Sequence of chain 1.A:
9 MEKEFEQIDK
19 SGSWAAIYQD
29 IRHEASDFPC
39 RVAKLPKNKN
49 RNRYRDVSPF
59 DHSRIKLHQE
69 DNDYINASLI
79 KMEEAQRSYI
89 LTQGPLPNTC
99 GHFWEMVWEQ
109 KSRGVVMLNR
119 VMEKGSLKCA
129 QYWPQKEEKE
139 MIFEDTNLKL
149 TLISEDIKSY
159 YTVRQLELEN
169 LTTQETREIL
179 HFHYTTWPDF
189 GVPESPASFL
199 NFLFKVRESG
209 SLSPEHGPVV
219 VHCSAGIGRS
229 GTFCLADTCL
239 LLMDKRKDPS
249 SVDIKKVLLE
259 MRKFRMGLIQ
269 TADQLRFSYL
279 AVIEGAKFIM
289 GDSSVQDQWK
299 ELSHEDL

The protein below binds the small molecule below.
Small molecule (SMILES): NC(=O)[C@H](Cc1ccc([C@@H]2CC(=O)NS2(=O)=O)cc1)NC(=O)[C@H](Cc1ccccc1)NC(=O)c1ccccc1

Binding-site contacts:
Ligand atom C30 contacts residue ASP54 of chain 1.A at 3.5 Å.
Ligand atom C3 contacts residue PHE188 of chain 1.A at 3.4 Å (hydrophobic).
Ligand atom O6 contacts residue SER222 of chain 1.A at 2.8 Å (h-bond).
Ligand atom C4 contacts residue ASP54 of chain 1.A at 3.7 Å.
Ligand atom C47 contacts residue ASP54 of chain 1.A at 3.5 Å.
Ligand atom C11 contacts residue PHE188 of chain 1.A at 3.4 Å (hydrophobic).
Ligand atom C21 contacts residue ASP54 of chain 1.A at 3.6 Å.
Ligand atom C25 contacts residue ASP54 of chain 1.A at 3.7 Å.
Ligand atom C2 contacts residue ASP187 of chain 1.A at 3.1 Å.
Ligand atom O6 contacts residue ALA223 of chain 1.A at 2.8 Å (h-bond).
Ligand atom C12 contacts residue PHE188 of chain 1.A at 3.4 Å (hydrophobic).
Ligand atom S5 contacts residue ASP187 of chain 1.A at 3.6 Å.
Ligand atom O70 contacts residue TYR52 of chain 1.A at 3.6 Å.
Ligand atom N4 contacts residue ARG227 of chain 1.A at 3.1 Å (salt-bridge).
Ligand atom C22 contacts residue ASP54 of chain 1.A at 3.6 Å.
Ligand atom C2 contacts residue PHE188 of chain 1.A at 3.6 Å (hydrophobic).
Ligand atom O70 contacts residue ARG53 of chain 1.A at 3.0 Å (salt-bridge).
Ligand atom O6 contacts residue ARG227 of chain 1.A at 3.7 Å.
Ligand atom C77 contacts residue ARG53 of chain 1.A at 3.4 Å.
Ligand atom C3 contacts residue GLY226 of chain 1.A at 3.6 Å.
Ligand atom C3 contacts residue ASP187 of chain 1.A at 3.2 Å.
Ligand atom N45 contacts residue ASP54 of chain 1.A at 2.8 Å (salt-bridge).
Ligand atom N4 contacts residue ASP187 of chain 1.A at 3.5 Å (salt-bridge).
Ligand atom S5 contacts residue CYS221 of chain 1.A at 3.6 Å (h-bond).
Ligand atom C15 contacts residue TYR52 of chain 1.A at 3.4 Å (hydrophobic).
Ligand atom C12 contacts residue GLN268 of chain 1.A at 3.2 Å.
Ligand atom O9 contacts residue PHE188 of chain 1.A at 2.8 Å (h-bond).
Ligand atom C1 contacts residue ASP187 of chain 1.A at 2.8 Å.
Ligand atom O9 contacts residue GLN272 of chain 1.A at 2.9 Å (h-bond).
Ligand atom O9 contacts residue ARG227 of chain 1.A at 3.7 Å.
Ligand atom C76 contacts residue ARG53 of chain 1.A at 3.7 Å.
Ligand atom C48 contacts residue ASP54 of chain 1.A at 3.5 Å.
Ligand atom C78 contacts residue ARG53 of chain 1.A at 3.6 Å.
Ligand atom O7 contacts residue ALA223 of chain 1.A at 3.4 Å.
Ligand atom O6 contacts residue CYS221 of chain 1.A at 3.3 Å (h-bond).
Ligand atom O7 contacts residue GLY226 of chain 1.A at 2.7 Å (h-bond).
Ligand atom N27 contacts residue ASP54 of chain 1.A at 2.9 Å (salt-bridge).
Ligand atom N4 contacts residue GLY226 of chain 1.A at 3.4 Å.
Ligand atom C13 contacts residue GLN268 of chain 1.A at 3.2 Å.
Ligand atom O7 contacts residue ILE225 of chain 1.A at 3.1 Å.